Sequence of chain 1.D:
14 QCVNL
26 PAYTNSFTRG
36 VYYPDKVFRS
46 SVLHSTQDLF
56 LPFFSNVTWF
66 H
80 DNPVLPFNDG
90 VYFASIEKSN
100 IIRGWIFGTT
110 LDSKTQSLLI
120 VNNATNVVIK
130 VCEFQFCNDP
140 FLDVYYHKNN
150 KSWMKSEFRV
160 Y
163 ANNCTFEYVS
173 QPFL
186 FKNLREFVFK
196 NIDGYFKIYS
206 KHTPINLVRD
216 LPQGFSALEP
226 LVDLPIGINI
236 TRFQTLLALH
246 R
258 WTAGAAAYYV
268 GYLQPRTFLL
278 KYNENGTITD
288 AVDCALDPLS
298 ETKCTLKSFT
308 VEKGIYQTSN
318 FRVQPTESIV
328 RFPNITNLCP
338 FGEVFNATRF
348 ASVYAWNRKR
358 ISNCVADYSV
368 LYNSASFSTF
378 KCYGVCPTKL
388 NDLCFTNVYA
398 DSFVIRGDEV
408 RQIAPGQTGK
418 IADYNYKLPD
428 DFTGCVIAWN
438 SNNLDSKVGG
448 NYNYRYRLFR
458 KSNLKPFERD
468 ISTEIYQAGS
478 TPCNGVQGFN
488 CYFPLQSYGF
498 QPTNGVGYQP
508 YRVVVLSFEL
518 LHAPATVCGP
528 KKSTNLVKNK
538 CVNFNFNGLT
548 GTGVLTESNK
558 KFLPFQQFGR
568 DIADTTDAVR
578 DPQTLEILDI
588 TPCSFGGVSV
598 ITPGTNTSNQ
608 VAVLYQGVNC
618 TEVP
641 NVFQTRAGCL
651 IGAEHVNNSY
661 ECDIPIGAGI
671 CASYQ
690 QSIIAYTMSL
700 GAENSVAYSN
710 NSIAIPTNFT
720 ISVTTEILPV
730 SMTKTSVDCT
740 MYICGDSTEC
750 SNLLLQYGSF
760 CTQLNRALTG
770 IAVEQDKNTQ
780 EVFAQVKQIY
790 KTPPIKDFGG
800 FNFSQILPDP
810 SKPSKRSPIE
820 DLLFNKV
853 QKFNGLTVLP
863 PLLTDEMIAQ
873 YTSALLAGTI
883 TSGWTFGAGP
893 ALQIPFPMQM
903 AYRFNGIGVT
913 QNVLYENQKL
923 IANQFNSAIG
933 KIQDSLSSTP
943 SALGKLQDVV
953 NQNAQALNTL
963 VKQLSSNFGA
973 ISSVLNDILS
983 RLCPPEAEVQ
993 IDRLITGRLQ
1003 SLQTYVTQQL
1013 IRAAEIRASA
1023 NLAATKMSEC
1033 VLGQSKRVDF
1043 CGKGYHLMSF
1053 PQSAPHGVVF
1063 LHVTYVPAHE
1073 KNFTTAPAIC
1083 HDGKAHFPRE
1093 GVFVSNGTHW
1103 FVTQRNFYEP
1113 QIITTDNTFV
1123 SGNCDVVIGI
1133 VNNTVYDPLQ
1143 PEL

This small molecule binds to this protein.
Small molecule (SMILES): CC(=O)N[C@@H]1[C@@H](O)[C@H](O)[C@@H](CO)O[C@H]1O

Binding-site contacts:
Ligand atom C2 contacts residue ASN657 of chain 1.D at 2.5 Å.
Ligand atom C5 contacts residue ASN657 of chain 1.D at 3.7 Å.
Ligand atom C8 contacts residue VAL656 of chain 1.D at 4.5 Å (hydrophobic).
Ligand atom O5 contacts residue ASN657 of chain 1.D at 2.4 Å (h-bond).
Ligand atom C4 contacts residue ASN657 of chain 1.D at 4.3 Å.
Ligand atom O7 contacts residue ASN657 of chain 1.D at 2.9 Å (h-bond).
Ligand atom C3 contacts residue ASN657 of chain 1.D at 3.8 Å.
Ligand atom C8 contacts residue HIS655 of chain 1.D at 3.7 Å.
Ligand atom N2 contacts residue ASN657 of chain 1.D at 2.9 Å (h-bond).
Ligand atom C8 contacts residue ASN657 of chain 1.D at 4.3 Å.
Ligand atom C1 contacts residue ASN657 of chain 1.D at 1.5 Å.
Ligand atom C7 contacts residue ASN657 of chain 1.D at 3.1 Å.